Sequence of chain 1.B:
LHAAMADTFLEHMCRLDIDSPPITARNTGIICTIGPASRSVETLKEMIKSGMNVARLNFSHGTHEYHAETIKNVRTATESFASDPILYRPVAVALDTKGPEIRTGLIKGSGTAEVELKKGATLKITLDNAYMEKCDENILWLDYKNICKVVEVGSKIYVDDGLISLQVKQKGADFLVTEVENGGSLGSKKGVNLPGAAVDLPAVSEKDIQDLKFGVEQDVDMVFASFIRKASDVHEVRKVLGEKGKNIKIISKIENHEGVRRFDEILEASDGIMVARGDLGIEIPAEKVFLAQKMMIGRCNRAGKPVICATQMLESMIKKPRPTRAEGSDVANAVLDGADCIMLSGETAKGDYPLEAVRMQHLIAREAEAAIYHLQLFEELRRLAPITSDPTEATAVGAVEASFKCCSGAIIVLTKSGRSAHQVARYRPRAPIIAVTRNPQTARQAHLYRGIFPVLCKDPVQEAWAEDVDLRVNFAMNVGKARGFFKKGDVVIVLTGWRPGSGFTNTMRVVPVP

The small molecule below binds the protein below.
Small molecule (SMILES): O=P(O)(O)OC[C@H]1O[C@](O)(COP(=O)(O)O)[C@@H](O)[C@@H]1O

Binding-site contacts:
Ligand atom O6 contacts residue LYS450 of chain 1.B at 3.4 Å (salt-bridge).
Ligand atom O3 contacts residue TRP499 of chain 1.B at 3.7 Å.
Ligand atom O1 contacts residue ARG506 of chain 1.B at 3.8 Å.
Ligand atom O3 contacts residue ARG533 of chain 1.B at 2.7 Å (salt-bridge).
Ligand atom O6 contacts residue THR449 of chain 1.B at 3.6 Å.
Ligand atom O3P contacts residue ARG506 of chain 1.B at 2.7 Å (salt-bridge).
Ligand atom O4P contacts residue GLY537 of chain 1.B at 3.0 Å (h-bond).
Ligand atom O4P contacts residue SER454 of chain 1.B at 3.4 Å (h-bond).
Ligand atom O5P contacts residue SER454 of chain 1.B at 2.9 Å (h-bond).
Ligand atom O6P contacts residue LYS450 of chain 1.B at 3.7 Å.
Ligand atom O3 contacts residue GLY531 of chain 1.B at 3.1 Å.
Ligand atom C6 contacts residue THR539 of chain 1.B at 3.8 Å.
Ligand atom O4 contacts residue GLY535 of chain 1.B at 3.7 Å.
Ligand atom C5 contacts residue GLY535 of chain 1.B at 3.5 Å.
Ligand atom O2P contacts residue ARG506 of chain 1.B at 3.0 Å (salt-bridge).
Ligand atom O5P contacts residue LYS450 of chain 1.B at 3.8 Å.
Ligand atom O1P contacts residue GLY535 of chain 1.B at 3.0 Å (h-bond).
Ligand atom P2 contacts residue LYS450 of chain 1.B at 3.9 Å.
Ligand atom O1P contacts residue PRO534 of chain 1.B at 3.8 Å.
Ligand atom O5P contacts residue GLY452 of chain 1.B at 3.9 Å.
Ligand atom O4 contacts residue THR539 of chain 1.B at 3.8 Å.
Ligand atom O3P contacts residue TRP499 of chain 1.B at 3.5 Å (h-bond).
Ligand atom O6P contacts residue SER451 of chain 1.B at 2.9 Å (h-bond).
Ligand atom O5P contacts residue ARG453 of chain 1.B at 3.4 Å (salt-bridge).
Ligand atom O2P contacts residue LYS450 of chain 1.B at 3.9 Å.
Ligand atom O5 contacts residue THR449 of chain 1.B at 3.9 Å.
Ligand atom C6 contacts residue SER454 of chain 1.B at 3.9 Å.
Ligand atom O2 contacts residue GLY531 of chain 1.B at 3.2 Å (h-bond).
Ligand atom P1 contacts residue ARG506 of chain 1.B at 3.5 Å.
Ligand atom O5P contacts residue THR449 of chain 1.B at 2.7 Å (h-bond).
Ligand atom O5 contacts residue LEU448 of chain 1.B at 3.4 Å (h-bond).
Ligand atom C3 contacts residue ARG533 of chain 1.B at 3.6 Å.
Ligand atom O4 contacts residue PHE538 of chain 1.B at 3.0 Å (h-bond).
Ligand atom O6P contacts residue SER536 of chain 1.B at 3.0 Å (h-bond).
Ligand atom O2P contacts residue THR449 of chain 1.B at 3.8 Å.
Ligand atom C1 contacts residue ARG506 of chain 1.B at 3.4 Å.
Ligand atom C6 contacts residue LEU448 of chain 1.B at 3.8 Å (hydrophobic).
Ligand atom O2 contacts residue LEU448 of chain 1.B at 3.7 Å.
Ligand atom P2 contacts residue SER454 of chain 1.B at 3.9 Å.
Ligand atom O4 contacts residue GLY537 of chain 1.B at 3.5 Å (h-bond).